Binding-site contacts:
Ligand atom C22 contacts residue LEU10 of chain 1.A at 3.8 Å (hydrophobic).
Ligand atom O16 contacts residue LEU10 of chain 1.A at 3.9 Å.
Ligand atom C8 contacts residue ARG173 of chain 1.C at 4.0 Å.
Ligand atom C18 contacts residue 1PE1 of chain 1.FA at 4.0 Å.
Ligand atom C11 contacts residue GLU293 of chain 1.A at 3.6 Å.
Ligand atom C22 contacts residue GLY202 of chain 1.A at 4.0 Å.
Ligand atom C11 contacts residue ARG289 of chain 1.A at 4.1 Å.
Ligand atom O5 contacts residue GLY202 of chain 1.A at 3.8 Å.
Ligand atom C1 contacts residue GLY201 of chain 1.A at 4.2 Å.
Ligand atom C11 contacts residue LEU198 of chain 1.A at 3.9 Å (hydrophobic).
Ligand atom O2 contacts residue ARG173 of chain 1.C at 3.1 Å (salt-bridge).
Ligand atom O6 contacts residue GLU293 of chain 1.A at 4.0 Å.
Ligand atom C10 contacts residue ARG289 of chain 1.A at 3.4 Å.
Ligand atom C11 contacts residue TYR197 of chain 1.A at 4.0 Å (hydrophobic).
Ligand atom C28 contacts residue GLY202 of chain 1.A at 3.5 Å.
Ligand atom C9 contacts residue LEU198 of chain 1.A at 3.6 Å (hydrophobic).
Ligand atom O1 contacts residue ARG289 of chain 1.A at 3.3 Å (salt-bridge).
Ligand atom C9 contacts residue ARG289 of chain 1.A at 3.9 Å.
Ligand atom C22 contacts residue GLN205 of chain 1.A at 4.1 Å.
Ligand atom O1 contacts residue LEU198 of chain 1.A at 3.7 Å.
Ligand atom C3 contacts residue GLY201 of chain 1.A at 4.1 Å.
Ligand atom C34 contacts residue 1PE1 of chain 1.FA at 4.2 Å.
Ligand atom C8 contacts residue ARG289 of chain 1.A at 3.6 Å.
Ligand atom C57 contacts residue LEU198 of chain 1.A at 3.2 Å (hydrophobic).
Ligand atom O6 contacts residue ARG173 of chain 1.C at 3.4 Å (salt-bridge).
Ligand atom C31 contacts residue GLY202 of chain 1.A at 3.7 Å.
Ligand atom C1 contacts residue GLN205 of chain 1.A at 4.0 Å.
Ligand atom C19 contacts residue 1PE1 of chain 1.FA at 3.9 Å.
Ligand atom C7 contacts residue ARG289 of chain 1.A at 4.0 Å.
Ligand atom C25 contacts residue GLY202 of chain 1.A at 3.8 Å.
Ligand atom O61 contacts residue LEU198 of chain 1.A at 3.7 Å.
Ligand atom C5 contacts residue ARG289 of chain 1.A at 3.4 Å.
Ligand atom C57 contacts residue GLY202 of chain 1.A at 3.9 Å.
Ligand atom C19 contacts residue LEU10 of chain 1.A at 3.5 Å (hydrophobic).
Ligand atom C9 contacts residue ARG173 of chain 1.C at 4.0 Å.
Ligand atom O49 contacts residue GLN205 of chain 1.A at 3.3 Å (h-bond).
Ligand atom C8 contacts residue GLU293 of chain 1.A at 4.0 Å.
Ligand atom O6 contacts residue LEU198 of chain 1.A at 3.9 Å.
Ligand atom O55 contacts residue GLY201 of chain 1.A at 4.0 Å.
Ligand atom C3 contacts residue GLY202 of chain 1.A at 4.2 Å.

A small-molecule ligand and the protein it binds are described below.
Small molecule (SMILES): CCCCCCCCCCO[C@@H]1O[C@H](CO)[C@@H](O[C@H]2O[C@H](CO)[C@@H](O)[C@H](O)[C@H]2O)[C@H](O)[C@H]1O

Sequence of chain 1.A:
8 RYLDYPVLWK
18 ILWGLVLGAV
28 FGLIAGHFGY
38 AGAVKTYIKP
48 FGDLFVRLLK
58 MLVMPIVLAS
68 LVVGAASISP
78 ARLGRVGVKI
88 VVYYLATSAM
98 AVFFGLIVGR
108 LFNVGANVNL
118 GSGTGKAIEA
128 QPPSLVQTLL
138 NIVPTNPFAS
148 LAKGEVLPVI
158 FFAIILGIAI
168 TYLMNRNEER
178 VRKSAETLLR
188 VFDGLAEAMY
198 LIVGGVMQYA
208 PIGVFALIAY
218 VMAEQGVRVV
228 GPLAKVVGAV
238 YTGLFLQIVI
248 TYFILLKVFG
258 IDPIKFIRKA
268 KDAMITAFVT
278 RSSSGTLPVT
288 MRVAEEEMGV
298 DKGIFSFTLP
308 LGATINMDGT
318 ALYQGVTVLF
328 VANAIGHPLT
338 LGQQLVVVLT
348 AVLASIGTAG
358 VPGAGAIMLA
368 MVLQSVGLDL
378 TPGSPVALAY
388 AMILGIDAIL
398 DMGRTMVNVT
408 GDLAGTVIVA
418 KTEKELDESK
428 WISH

Sequence of chain 1.C:
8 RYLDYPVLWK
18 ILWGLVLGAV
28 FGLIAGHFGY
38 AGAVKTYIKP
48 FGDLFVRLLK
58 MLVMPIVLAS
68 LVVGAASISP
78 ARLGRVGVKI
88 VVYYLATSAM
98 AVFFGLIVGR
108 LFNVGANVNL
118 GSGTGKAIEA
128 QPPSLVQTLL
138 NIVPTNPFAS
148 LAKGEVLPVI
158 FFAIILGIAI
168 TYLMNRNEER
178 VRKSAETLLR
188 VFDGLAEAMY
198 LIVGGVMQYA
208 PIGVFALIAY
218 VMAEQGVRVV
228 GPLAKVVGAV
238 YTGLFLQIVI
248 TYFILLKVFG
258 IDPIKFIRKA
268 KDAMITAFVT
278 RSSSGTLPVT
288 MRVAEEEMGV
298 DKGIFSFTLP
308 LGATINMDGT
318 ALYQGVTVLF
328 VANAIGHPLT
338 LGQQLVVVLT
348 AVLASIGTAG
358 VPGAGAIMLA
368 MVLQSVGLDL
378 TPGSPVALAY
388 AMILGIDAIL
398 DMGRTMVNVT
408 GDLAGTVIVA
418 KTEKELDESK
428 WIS